Sequence of chain 1.C:
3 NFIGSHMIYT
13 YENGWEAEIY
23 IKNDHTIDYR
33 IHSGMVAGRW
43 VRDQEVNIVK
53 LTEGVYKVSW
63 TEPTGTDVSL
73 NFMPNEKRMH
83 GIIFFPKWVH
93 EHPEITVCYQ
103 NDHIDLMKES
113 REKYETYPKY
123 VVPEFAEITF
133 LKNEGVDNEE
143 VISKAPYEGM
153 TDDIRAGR

This small molecule binds to this protein.
Small molecule (SMILES): O=C(O)/C=C/c1ccc(O)cc1

Binding-site contacts:
Ligand atom C5' contacts residue GLU64 of chain 1.C at 3.3 Å.
Ligand atom C2' contacts residue VAL38 of chain 1.C at 4.3 Å (hydrophobic).
Ligand atom C5' contacts residue ILE33 of chain 1.C at 4.4 Å (hydrophobic).
Ligand atom C5' contacts residue TYR31 of chain 1.C at 2.6 Å (hydrophobic).
Ligand atom C1' contacts residue ILE85 of chain 1.C at 4.3 Å (hydrophobic).
Ligand atom C6' contacts residue ILE33 of chain 1.C at 3.8 Å (hydrophobic).
Ligand atom C1 contacts residue LEU72 of chain 1.C at 4.2 Å (hydrophobic).
Ligand atom C2' contacts residue ILE85 of chain 1.C at 4.0 Å (hydrophobic).
Ligand atom C6' contacts residue TYR31 of chain 1.C at 3.1 Å (hydrophobic).
Ligand atom O1 contacts residue LEU72 of chain 1.C at 3.7 Å.
Ligand atom C2 contacts residue TYR31 of chain 1.C at 4.2 Å (hydrophobic).
Ligand atom O1 contacts residue ILE85 of chain 1.C at 4.3 Å.
Ligand atom O4' contacts residue THR98 of chain 1.C at 4.0 Å.
Ligand atom C5' contacts residue ARG41 of chain 1.C at 3.1 Å.
Ligand atom O2 contacts residue LEU72 of chain 1.C at 3.7 Å.
Ligand atom O1 contacts residue ALA19 of chain 1.C at 4.3 Å.
Ligand atom O1 contacts residue TYR11 of chain 1.C at 3.5 Å (h-bond).
Ligand atom C1' contacts residue ILE33 of chain 1.C at 4.2 Å (hydrophobic).
Ligand atom C4' contacts residue TYR31 of chain 1.C at 3.8 Å (hydrophobic).
Ligand atom C3' contacts residue PHE87 of chain 1.C at 3.5 Å (hydrophobic).
Ligand atom C4' contacts residue GLU64 of chain 1.C at 3.9 Å.
Ligand atom C4' contacts residue ARG41 of chain 1.C at 3.1 Å.
Ligand atom C6' contacts residue GLU64 of chain 1.C at 3.9 Å.
Ligand atom C1 contacts residue TYR13 of chain 1.C at 3.6 Å (hydrophobic).
Ligand atom O4' contacts residue ARG41 of chain 1.C at 2.5 Å (salt-bridge).
Ligand atom O2 contacts residue TYR11 of chain 1.C at 2.8 Å (h-bond).
Ligand atom C3' contacts residue VAL38 of chain 1.C at 3.9 Å (hydrophobic).
Ligand atom O4' contacts residue VAL38 of chain 1.C at 4.1 Å.
Ligand atom C1 contacts residue TYR11 of chain 1.C at 3.5 Å (hydrophobic).
Ligand atom C2' contacts residue PHE87 of chain 1.C at 3.8 Å (hydrophobic).
Ligand atom O1 contacts residue TYR13 of chain 1.C at 2.4 Å (h-bond).
Ligand atom C2 contacts residue ILE33 of chain 1.C at 4.2 Å (hydrophobic).
Ligand atom O4' contacts residue GLU64 of chain 1.C at 4.2 Å.
Ligand atom O2 contacts residue TYR13 of chain 1.C at 4.1 Å.
Ligand atom C3 contacts residue ILE85 of chain 1.C at 3.7 Å (hydrophobic).
Ligand atom C1' contacts residue TYR31 of chain 1.C at 4.3 Å (hydrophobic).
Ligand atom C6' contacts residue ARG41 of chain 1.C at 4.3 Å.
Ligand atom C3 contacts residue ILE33 of chain 1.C at 4.3 Å (hydrophobic).
Ligand atom O4' contacts residue TYR31 of chain 1.C at 4.2 Å.
Ligand atom O2 contacts residue TRP62 of chain 1.C at 4.2 Å.